Binding-site contacts:
Ligand atom N7 contacts residue VAL199 of chain 1.G at 3.6 Å.
Ligand atom O21 contacts residue ARG194 of chain 1.G at 2.4 Å (salt-bridge).
Ligand atom N2 contacts residue ARG305 of chain 1.G at 3.4 Å (salt-bridge).
Ligand atom O6A contacts residue ASN188 of chain 1.G at 3.5 Å (h-bond).
Ligand atom C2' contacts residue ARG305 of chain 1.G at 3.5 Å.
Ligand atom O2A contacts residue ARG305 of chain 1.G at 2.8 Å (salt-bridge).
Ligand atom N9 contacts residue VAL199 of chain 1.G at 3.4 Å.
Ligand atom C8 contacts residue ASN222 of chain 1.G at 3.5 Å.
Ligand atom C5 contacts residue VAL199 of chain 1.G at 3.4 Å (hydrophobic).
Ligand atom O51 contacts residue ASN188 of chain 1.G at 3.2 Å (h-bond).
Ligand atom O3B contacts residue ARG227 of chain 1.G at 2.9 Å (salt-bridge).
Ligand atom C31 contacts residue SER92 of chain 1.G at 3.1 Å.
Ligand atom O6 contacts residue LEU220 of chain 1.G at 3.6 Å.
Ligand atom O3' contacts residue GLU308 of chain 1.G at 2.7 Å (salt-bridge).
Ligand atom C21 contacts residue ARG194 of chain 1.G at 3.5 Å.
Ligand atom O2' contacts residue ARG305 of chain 1.G at 3.1 Å (salt-bridge).
Ligand atom O3' contacts residue ARG227 of chain 1.G at 3.1 Å (salt-bridge).
Ligand atom O2' contacts residue GLU308 of chain 1.G at 3.0 Å (salt-bridge).
Ligand atom O6 contacts residue LYS202 of chain 1.G at 2.9 Å (salt-bridge).
Ligand atom O1A contacts residue VAL199 of chain 1.G at 2.9 Å (h-bond).
Ligand atom O41 contacts residue NAP1 of chain 1.W at 3.2 Å (h-bond).
Ligand atom O2B contacts residue VAL94 of chain 1.G at 3.2 Å.
Ligand atom C21 contacts residue PHE198 of chain 1.G at 3.5 Å (hydrophobic).
Ligand atom C2 contacts residue ARG305 of chain 1.G at 3.6 Å.
Ligand atom N3 contacts residue ARG305 of chain 1.G at 3.3 Å (salt-bridge).
Ligand atom C41 contacts residue NAP1 of chain 1.W at 3.5 Å.
Ligand atom O1A contacts residue PHE198 of chain 1.G at 3.4 Å.
Ligand atom C61 contacts residue THR135 of chain 1.G at 2.7 Å.
Ligand atom C3' contacts residue ARG227 of chain 1.G at 3.5 Å.
Ligand atom C8 contacts residue VAL199 of chain 1.G at 3.6 Å (hydrophobic).
Ligand atom N7 contacts residue GLY221 of chain 1.G at 3.0 Å (h-bond).
Ligand atom O3B contacts residue ASN188 of chain 1.G at 3.1 Å (h-bond).
Ligand atom O41 contacts residue TYR159 of chain 1.G at 2.3 Å (h-bond).
Ligand atom O31 contacts residue SER92 of chain 1.G at 2.5 Å (h-bond).
Ligand atom O2B contacts residue ARG305 of chain 1.G at 3.1 Å (salt-bridge).
Ligand atom C4 contacts residue VAL199 of chain 1.G at 3.3 Å (hydrophobic).
Ligand atom N2 contacts residue ASN197 of chain 1.G at 3.0 Å (h-bond).
Ligand atom O3' contacts residue ALA225 of chain 1.G at 3.3 Å.
Ligand atom N3 contacts residue VAL199 of chain 1.G at 3.6 Å.
Ligand atom O41 contacts residue THR135 of chain 1.G at 3.2 Å (h-bond).

A protein and the small-molecule ligand that binds it are described below.
Small molecule (SMILES): Nc1nc2c(ncn2[C@@H]2O[C@H](CO[P](=O)(O)O[P](=O)(O)O[C@H]3O[C@H](CO)[C@@H](O)[C@H](O)[C@@H]3O)[C@@H](O)[C@H]2O)c(=O)[nH]1

Sequence of chain 1.G:
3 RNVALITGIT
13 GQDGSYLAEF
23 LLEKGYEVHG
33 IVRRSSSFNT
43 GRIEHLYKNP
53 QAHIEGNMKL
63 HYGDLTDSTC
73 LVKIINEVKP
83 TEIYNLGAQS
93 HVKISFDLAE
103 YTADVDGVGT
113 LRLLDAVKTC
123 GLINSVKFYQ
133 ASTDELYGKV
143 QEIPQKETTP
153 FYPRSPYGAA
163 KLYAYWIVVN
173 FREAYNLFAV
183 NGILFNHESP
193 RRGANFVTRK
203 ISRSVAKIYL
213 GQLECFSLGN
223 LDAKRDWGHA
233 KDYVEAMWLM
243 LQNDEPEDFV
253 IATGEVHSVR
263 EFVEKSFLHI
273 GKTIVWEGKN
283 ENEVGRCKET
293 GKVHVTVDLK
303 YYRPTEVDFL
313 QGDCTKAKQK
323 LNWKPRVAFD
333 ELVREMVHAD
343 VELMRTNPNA